Sequence of chain 1.B:
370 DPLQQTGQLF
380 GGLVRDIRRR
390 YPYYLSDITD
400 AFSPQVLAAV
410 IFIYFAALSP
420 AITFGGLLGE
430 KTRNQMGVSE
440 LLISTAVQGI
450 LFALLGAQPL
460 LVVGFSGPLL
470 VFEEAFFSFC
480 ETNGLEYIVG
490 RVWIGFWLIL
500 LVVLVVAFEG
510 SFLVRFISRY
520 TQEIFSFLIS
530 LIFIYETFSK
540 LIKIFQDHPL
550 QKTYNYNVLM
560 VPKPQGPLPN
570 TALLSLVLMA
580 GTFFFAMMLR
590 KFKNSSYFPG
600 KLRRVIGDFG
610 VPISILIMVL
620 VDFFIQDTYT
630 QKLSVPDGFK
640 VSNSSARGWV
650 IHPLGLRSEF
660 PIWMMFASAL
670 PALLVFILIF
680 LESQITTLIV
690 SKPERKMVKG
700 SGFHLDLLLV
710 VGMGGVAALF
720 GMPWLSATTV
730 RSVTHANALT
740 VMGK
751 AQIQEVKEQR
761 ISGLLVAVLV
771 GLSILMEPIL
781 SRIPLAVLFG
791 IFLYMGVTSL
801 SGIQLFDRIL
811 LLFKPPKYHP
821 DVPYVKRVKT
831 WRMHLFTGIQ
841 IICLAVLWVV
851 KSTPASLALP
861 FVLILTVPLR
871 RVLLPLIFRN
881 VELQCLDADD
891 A

Binding-site contacts:
Ligand atom C16 contacts residue ILE842 of chain 1.B at 4.4 Å (hydrophobic).
Ligand atom C24 contacts residue ILE842 of chain 1.B at 4.3 Å (hydrophobic).
Ligand atom C22 contacts residue ILE842 of chain 1.B at 4.0 Å (hydrophobic).
Ligand atom O1 contacts residue TRP831 of chain 1.B at 3.4 Å.
Ligand atom C21 contacts residue LEU812 of chain 1.B at 4.2 Å (hydrophobic).
Ligand atom C17 contacts residue GLY838 of chain 1.B at 4.2 Å.
Ligand atom C22 contacts residue GLY838 of chain 1.B at 4.3 Å.
Ligand atom C4 contacts residue TRP831 of chain 1.B at 4.3 Å (hydrophobic).
Ligand atom C23 contacts residue ILE841 of chain 1.B at 3.5 Å (hydrophobic).
Ligand atom C26 contacts residue ILE841 of chain 1.B at 4.1 Å (hydrophobic).
Ligand atom C25 contacts residue ILE841 of chain 1.B at 4.4 Å (hydrophobic).
Ligand atom C3 contacts residue TRP831 of chain 1.B at 3.7 Å (hydrophobic).
Ligand atom C7 contacts residue LEU835 of chain 1.B at 4.1 Å (hydrophobic).
Ligand atom C2 contacts residue HIS834 of chain 1.B at 4.4 Å.
Ligand atom C1 contacts residue HIS834 of chain 1.B at 3.7 Å.
Ligand atom C27 contacts residue ALA845 of chain 1.B at 3.8 Å (hydrophobic).
Ligand atom C24 contacts residue ILE841 of chain 1.B at 3.8 Å (hydrophobic).
Ligand atom C22 contacts residue ILE841 of chain 1.B at 3.8 Å (hydrophobic).
Ligand atom C2 contacts residue TRP831 of chain 1.B at 4.5 Å (hydrophobic).

A protein and the small-molecule ligand that binds it are described below.
Small molecule (SMILES): CC(C)CCC[C@@H](C)[C@H]1CC[C@H]2[C@@H]3CC=C4C[C@@H](O)CC[C@]4(C)[C@H]3CC[C@]12C